Sequence of chain 1.D:
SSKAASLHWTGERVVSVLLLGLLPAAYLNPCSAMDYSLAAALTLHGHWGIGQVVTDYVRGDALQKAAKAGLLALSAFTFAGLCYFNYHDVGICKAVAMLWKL

Sequence of chain 1.C:
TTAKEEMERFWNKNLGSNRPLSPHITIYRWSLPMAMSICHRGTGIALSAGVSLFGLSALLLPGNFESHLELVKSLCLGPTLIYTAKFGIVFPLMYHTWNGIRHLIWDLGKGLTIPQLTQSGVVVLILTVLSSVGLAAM

The small molecule below binds the protein below.
Small molecule (SMILES): O=C(Nc1cccc(Oc2c(F)c(F)c(F)c(F)c2F)c1)c1ccccc1C(F)(F)F

Sequence of chain 1.B:
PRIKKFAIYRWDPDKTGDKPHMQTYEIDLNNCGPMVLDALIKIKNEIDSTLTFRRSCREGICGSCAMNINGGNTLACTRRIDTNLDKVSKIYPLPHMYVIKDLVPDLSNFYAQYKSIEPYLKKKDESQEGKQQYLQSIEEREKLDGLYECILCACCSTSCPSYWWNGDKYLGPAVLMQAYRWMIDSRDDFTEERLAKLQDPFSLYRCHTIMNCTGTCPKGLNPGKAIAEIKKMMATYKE

Binding-site contacts:
Ligand atom F8 contacts residue ILE40 of chain 1.C at 3.3 Å.
Ligand atom C1 contacts residue ARG43 of chain 1.C at 3.7 Å.
Ligand atom C13 contacts residue TRP173 of chain 1.B at 4.0 Å (hydrophobic).
Ligand atom C1 contacts residue TRP173 of chain 1.B at 3.8 Å (hydrophobic).
Ligand atom C10 contacts residue PRO169 of chain 1.B at 3.7 Å (hydrophobic).
Ligand atom C5 contacts residue SER39 of chain 1.C at 3.2 Å.
Ligand atom C6 contacts residue ARG43 of chain 1.C at 3.8 Å.
Ligand atom C6 contacts residue HIS216 of chain 1.B at 3.5 Å.
Ligand atom C11 contacts residue ILE40 of chain 1.C at 4.0 Å (hydrophobic).
Ligand atom C1 contacts residue TYR58 of chain 1.D at 3.8 Å (hydrophobic).
Ligand atom C7 contacts residue HIS216 of chain 1.B at 3.7 Å.
Ligand atom F4 contacts residue ILE27 of chain 1.C at 3.3 Å.
Ligand atom F1 contacts residue ILE218 of chain 1.B at 4.0 Å.
Ligand atom F2 contacts residue ARG43 of chain 1.C at 3.2 Å.
Ligand atom C12 contacts residue ILE27 of chain 1.C at 3.8 Å (hydrophobic).
Ligand atom C10 contacts residue ILE40 of chain 1.C at 3.9 Å (hydrophobic).
Ligand atom O1 contacts residue TYR58 of chain 1.D at 2.6 Å (h-bond).
Ligand atom O1 contacts residue ARG43 of chain 1.C at 4.0 Å.
Ligand atom F3 contacts residue ARG43 of chain 1.C at 4.0 Å.
Ligand atom F3 contacts residue SER170 of chain 1.B at 3.7 Å.
Ligand atom F1 contacts residue SER170 of chain 1.B at 3.6 Å.
Ligand atom F2 contacts residue TYR58 of chain 1.D at 2.7 Å.
Ligand atom C11 contacts residue MET36 of chain 1.C at 3.8 Å (hydrophobic).
Ligand atom C4 contacts residue SER39 of chain 1.C at 3.7 Å.
Ligand atom F3 contacts residue ASP57 of chain 1.D at 3.8 Å.
Ligand atom C6 contacts residue SER39 of chain 1.C at 4.0 Å.
Ligand atom F1 contacts residue TRP173 of chain 1.B at 3.2 Å.
Ligand atom F3 contacts residue TRP173 of chain 1.B at 4.0 Å.
Ligand atom C2 contacts residue ARG43 of chain 1.C at 3.3 Å.
Ligand atom C3 contacts residue TYR58 of chain 1.D at 3.9 Å (hydrophobic).
Ligand atom F1 contacts residue PRO169 of chain 1.B at 3.7 Å.
Ligand atom C4 contacts residue ARG43 of chain 1.C at 3.9 Å.
Ligand atom N contacts residue ILE40 of chain 1.C at 4.0 Å.
Ligand atom F2 contacts residue TRP173 of chain 1.B at 3.4 Å.
Ligand atom C2 contacts residue TYR58 of chain 1.D at 4.0 Å (hydrophobic).
Ligand atom C9 contacts residue ILE40 of chain 1.C at 3.9 Å (hydrophobic).
Ligand atom C8 contacts residue TYR58 of chain 1.D at 3.6 Å (hydrophobic).
Ligand atom C7 contacts residue ARG43 of chain 1.C at 3.4 Å.
Ligand atom C5 contacts residue ARG43 of chain 1.C at 3.6 Å.
Ligand atom C3 contacts residue ARG43 of chain 1.C at 3.7 Å.